Sequence of chain 1.D:
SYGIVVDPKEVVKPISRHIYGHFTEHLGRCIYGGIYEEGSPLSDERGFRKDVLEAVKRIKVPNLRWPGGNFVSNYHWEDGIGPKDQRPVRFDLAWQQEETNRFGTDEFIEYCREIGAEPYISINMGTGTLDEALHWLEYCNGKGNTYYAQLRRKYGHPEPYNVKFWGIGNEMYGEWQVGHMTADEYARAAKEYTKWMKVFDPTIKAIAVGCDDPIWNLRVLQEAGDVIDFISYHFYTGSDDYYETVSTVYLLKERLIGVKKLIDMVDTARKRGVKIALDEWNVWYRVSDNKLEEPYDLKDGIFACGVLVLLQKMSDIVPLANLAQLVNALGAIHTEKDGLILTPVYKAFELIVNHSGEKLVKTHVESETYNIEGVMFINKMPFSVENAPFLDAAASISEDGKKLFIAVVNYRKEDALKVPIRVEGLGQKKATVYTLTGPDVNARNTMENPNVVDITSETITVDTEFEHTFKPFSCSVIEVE

Sequence of chain 1.A:
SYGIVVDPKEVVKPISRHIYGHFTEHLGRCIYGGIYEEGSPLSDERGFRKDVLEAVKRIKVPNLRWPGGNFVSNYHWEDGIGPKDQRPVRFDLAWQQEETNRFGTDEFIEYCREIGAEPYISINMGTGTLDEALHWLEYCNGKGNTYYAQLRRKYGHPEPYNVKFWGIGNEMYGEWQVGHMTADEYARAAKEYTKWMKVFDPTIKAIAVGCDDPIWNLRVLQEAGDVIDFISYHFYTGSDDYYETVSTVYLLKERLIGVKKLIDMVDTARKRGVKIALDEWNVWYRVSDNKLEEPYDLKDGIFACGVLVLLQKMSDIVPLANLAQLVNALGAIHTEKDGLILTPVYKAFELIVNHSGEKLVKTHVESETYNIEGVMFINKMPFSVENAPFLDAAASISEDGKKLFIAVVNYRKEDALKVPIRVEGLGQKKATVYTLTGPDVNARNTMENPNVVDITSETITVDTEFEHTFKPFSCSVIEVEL

Binding-site contacts:
Ligand atom O1 contacts residue ASP285 of chain 1.D at 4.5 Å.
Ligand atom C1 contacts residue LYS281 of chain 1.D at 4.2 Å.
Ligand atom C2 contacts residue ILE338 of chain 1.D at 4.0 Å (hydrophobic).
Ligand atom C1 contacts residue GLU275 of chain 1.A at 3.5 Å.
Ligand atom O2 contacts residue LYS281 of chain 1.D at 3.4 Å.
Ligand atom O3 contacts residue ILE338 of chain 1.D at 3.6 Å.
Ligand atom O4 contacts residue ILE278 of chain 1.D at 4.4 Å.
Ligand atom O3 contacts residue ILE278 of chain 1.D at 4.3 Å.
Ligand atom C2 contacts residue LYS281 of chain 1.D at 4.2 Å.
Ligand atom O1 contacts residue GLU275 of chain 1.A at 2.6 Å (salt-bridge).
Ligand atom O1 contacts residue LYS281 of chain 1.D at 3.2 Å (salt-bridge).
Ligand atom O1 contacts residue LYS282 of chain 1.D at 3.5 Å.
Ligand atom C3 contacts residue ILE338 of chain 1.D at 4.3 Å (hydrophobic).
Ligand atom O4 contacts residue GLU275 of chain 1.A at 3.9 Å.
Ligand atom O2 contacts residue ILE338 of chain 1.D at 3.3 Å.

The protein below binds the small molecule below.
Small molecule (SMILES): OC[C@@H]1O[C@@H](O)[C@H](O)[C@H]1O